The protein below binds the small molecule below.
Small molecule (SMILES): Nc1ncnc2c1ncn2[C@H]1C[C@H](O)[C@@H](COP(=O)(O)O)O1

Binding-site contacts:
Ligand atom OP1 contacts residue TYR271 of chain 4.A at 3.1 Å (h-bond).
Ligand atom O5' contacts residue ASN491 of chain 4.A at 3.5 Å (h-bond).
Ligand atom OP1 contacts residue PHE272 of chain 4.A at 3.4 Å.
Ligand atom P contacts residue ASN491 of chain 4.A at 3.0 Å.
Ligand atom OP2 contacts residue ASN491 of chain 4.A at 1.7 Å (h-bond).
Ligand atom P contacts residue PHE272 of chain 4.A at 4.3 Å.
Ligand atom OP2 contacts residue ASP273 of chain 4.A at 2.4 Å.
Ligand atom OP1 contacts residue ASN491 of chain 4.A at 3.6 Å.
Ligand atom O5' contacts residue ASP273 of chain 4.A at 4.1 Å.
Ligand atom P contacts residue TYR271 of chain 4.A at 4.5 Å.
Ligand atom C5' contacts residue ASN491 of chain 4.A at 4.0 Å.
Ligand atom C5' contacts residue ASP273 of chain 4.A at 3.8 Å.
Ligand atom OP1 contacts residue ASP273 of chain 4.A at 3.3 Å.
Ligand atom P contacts residue ASP273 of chain 4.A at 2.8 Å.

Sequence of chain 4.A:
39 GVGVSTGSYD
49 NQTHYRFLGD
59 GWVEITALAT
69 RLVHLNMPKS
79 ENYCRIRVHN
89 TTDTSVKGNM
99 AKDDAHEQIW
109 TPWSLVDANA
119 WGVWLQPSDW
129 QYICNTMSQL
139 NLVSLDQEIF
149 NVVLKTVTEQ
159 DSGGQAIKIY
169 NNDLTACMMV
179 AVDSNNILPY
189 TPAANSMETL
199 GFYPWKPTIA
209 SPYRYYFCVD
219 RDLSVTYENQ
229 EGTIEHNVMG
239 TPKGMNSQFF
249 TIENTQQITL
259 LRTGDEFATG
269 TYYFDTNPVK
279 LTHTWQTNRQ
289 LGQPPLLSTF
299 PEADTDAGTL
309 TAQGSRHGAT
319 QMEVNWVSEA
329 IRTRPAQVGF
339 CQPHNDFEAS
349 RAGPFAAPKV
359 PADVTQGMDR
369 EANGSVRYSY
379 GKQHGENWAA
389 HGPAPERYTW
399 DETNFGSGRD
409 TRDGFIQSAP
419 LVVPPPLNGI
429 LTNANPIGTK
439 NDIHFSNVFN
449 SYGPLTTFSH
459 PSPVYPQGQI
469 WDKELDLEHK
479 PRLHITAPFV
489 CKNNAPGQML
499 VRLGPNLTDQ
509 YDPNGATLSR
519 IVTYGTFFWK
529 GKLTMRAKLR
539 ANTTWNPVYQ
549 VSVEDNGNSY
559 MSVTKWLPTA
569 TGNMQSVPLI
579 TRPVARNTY